Sequence of chain 1.G:
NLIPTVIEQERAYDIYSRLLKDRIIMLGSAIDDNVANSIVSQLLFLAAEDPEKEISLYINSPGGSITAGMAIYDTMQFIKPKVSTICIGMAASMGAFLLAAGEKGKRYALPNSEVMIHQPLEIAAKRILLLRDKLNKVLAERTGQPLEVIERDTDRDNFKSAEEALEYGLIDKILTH

Binding-site contacts:
Ligand atom F2 contacts residue THR79 of chain 1.F at 3.4 Å.
Ligand atom CZ contacts residue THR79 of chain 1.F at 3.8 Å.
Ligand atom N contacts residue TYR62 of chain 1.G at 2.9 Å (h-bond).
Ligand atom C contacts residue PHE82 of chain 1.F at 3.6 Å (hydrophobic).
Ligand atom CE2 contacts residue LEU114 of chain 1.G at 3.7 Å (hydrophobic).
Ligand atom C7 contacts residue LEU48 of chain 1.F at 3.4 Å (hydrophobic).
Ligand atom C3 contacts residue ALA52 of chain 1.F at 3.9 Å (hydrophobic).
Ligand atom C contacts residue TYR62 of chain 1.G at 3.8 Å (hydrophobic).
Ligand atom F1 contacts residue LEU48 of chain 1.F at 3.7 Å.
Ligand atom C1 contacts residue LEU48 of chain 1.F at 3.8 Å (hydrophobic).
Ligand atom C9 contacts residue TYR62 of chain 1.G at 3.7 Å (hydrophobic).
Ligand atom C4 contacts residue ASP26 of chain 1.G at 3.5 Å.
Ligand atom C8 contacts residue ILE28 of chain 1.G at 3.7 Å (hydrophobic).
Ligand atom CD1 contacts residue TYR62 of chain 1.G at 3.7 Å (hydrophobic).
Ligand atom CB contacts residue TYR112 of chain 1.G at 3.6 Å (hydrophobic).
Ligand atom CE contacts residue ILE28 of chain 1.G at 3.6 Å (hydrophobic).
Ligand atom CZ contacts residue LEU114 of chain 1.G at 3.7 Å (hydrophobic).
Ligand atom CD contacts residue ILE28 of chain 1.G at 3.7 Å (hydrophobic).
Ligand atom F2 contacts residue LEU114 of chain 1.G at 3.7 Å.
Ligand atom F1 contacts residue VAL44 of chain 1.F at 3.8 Å.
Ligand atom O contacts residue ILE90 of chain 1.G at 3.1 Å.
Ligand atom CD1 contacts residue LEU48 of chain 1.F at 3.8 Å (hydrophobic).
Ligand atom O contacts residue LYS110 of chain 1.G at 3.0 Å (salt-bridge).
Ligand atom CD2 contacts residue PHE82 of chain 1.F at 3.5 Å (hydrophobic).
Ligand atom CA contacts residue PHE82 of chain 1.F at 3.7 Å (hydrophobic).
Ligand atom CD contacts residue TYR62 of chain 1.G at 3.5 Å (hydrophobic).
Ligand atom CE contacts residue ASP26 of chain 1.G at 3.1 Å.
Ligand atom C1 contacts residue ALA52 of chain 1.F at 3.8 Å (hydrophobic).
Ligand atom CE1 contacts residue LEU48 of chain 1.F at 3.6 Å (hydrophobic).
Ligand atom F1 contacts residue TYR62 of chain 1.G at 3.5 Å.
Ligand atom O contacts residue PHE82 of chain 1.F at 3.6 Å.
Ligand atom CE contacts residue LEU189 of chain 1.G at 3.6 Å (hydrophobic).
Ligand atom O contacts residue TYR62 of chain 1.G at 2.9 Å (h-bond).
Ligand atom F1 contacts residue ILE92 of chain 1.G at 3.1 Å.
Ligand atom O contacts residue PHE82 of chain 1.F at 3.6 Å.
Ligand atom F2 contacts residue PHE82 of chain 1.F at 3.3 Å.
Ligand atom C8 contacts residue TYR62 of chain 1.G at 3.6 Å (hydrophobic).
Ligand atom CB contacts residue ILE90 of chain 1.G at 3.5 Å (hydrophobic).
Ligand atom C4 contacts residue ARG22 of chain 1.G at 3.8 Å.
Ligand atom O2 contacts residue LEU48 of chain 1.F at 3.6 Å.

This protein binds this small molecule.
Small molecule (SMILES): C[C@@H]1C[C@H]2C(=O)OC[C@H](NC(=O)[C@H](Cc3cc(F)cc(F)c3)NC(=O)CCC3CCCCC3)C(=O)N3CCC[C@H]3C(=O)N3CCCC[C@H]3C(=O)N[C@@H](C)C(=O)N2C1

Sequence of chain 1.F:
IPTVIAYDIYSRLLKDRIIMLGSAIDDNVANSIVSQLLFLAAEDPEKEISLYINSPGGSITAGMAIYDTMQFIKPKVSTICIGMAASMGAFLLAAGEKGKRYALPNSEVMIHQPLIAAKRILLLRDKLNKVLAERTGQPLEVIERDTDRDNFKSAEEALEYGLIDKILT